This small molecule binds to this protein.
Small molecule (SMILES): CC(=O)N[C@@H]1[C@@H](O)[C@H](O)[C@@H](CO)O[C@H]1O

Binding-site contacts:
Ligand atom C5 contacts residue ASN135 of chain 1.A at 3.7 Å.
Ligand atom C8 contacts residue ASN135 of chain 1.A at 3.6 Å.
Ligand atom C3 contacts residue ASN135 of chain 1.A at 3.7 Å.
Ligand atom N2 contacts residue LYS149 of chain 1.A at 4.0 Å.
Ligand atom C8 contacts residue LYS149 of chain 1.A at 3.7 Å.
Ligand atom C2 contacts residue ASN135 of chain 1.A at 2.4 Å.
Ligand atom C7 contacts residue ASN135 of chain 1.A at 3.3 Å.
Ligand atom C1 contacts residue ASN135 of chain 1.A at 1.5 Å.
Ligand atom C7 contacts residue LYS149 of chain 1.A at 4.4 Å.
Ligand atom O5 contacts residue ASN135 of chain 1.A at 2.4 Å (h-bond).
Ligand atom O7 contacts residue THR134 of chain 1.A at 4.2 Å.
Ligand atom C8 contacts residue CYS133 of chain 1.A at 3.8 Å (hydrophobic).
Ligand atom O7 contacts residue ASN135 of chain 1.A at 3.4 Å (h-bond).
Ligand atom C8 contacts residue TYR193 of chain 1.A at 4.0 Å (hydrophobic).
Ligand atom N2 contacts residue ASN135 of chain 1.A at 2.9 Å (h-bond).
Ligand atom C8 contacts residue THR134 of chain 1.A at 3.5 Å.
Ligand atom C7 contacts residue THR134 of chain 1.A at 4.1 Å.
Ligand atom C4 contacts residue ASN135 of chain 1.A at 4.2 Å.

Sequence of chain 1.A:
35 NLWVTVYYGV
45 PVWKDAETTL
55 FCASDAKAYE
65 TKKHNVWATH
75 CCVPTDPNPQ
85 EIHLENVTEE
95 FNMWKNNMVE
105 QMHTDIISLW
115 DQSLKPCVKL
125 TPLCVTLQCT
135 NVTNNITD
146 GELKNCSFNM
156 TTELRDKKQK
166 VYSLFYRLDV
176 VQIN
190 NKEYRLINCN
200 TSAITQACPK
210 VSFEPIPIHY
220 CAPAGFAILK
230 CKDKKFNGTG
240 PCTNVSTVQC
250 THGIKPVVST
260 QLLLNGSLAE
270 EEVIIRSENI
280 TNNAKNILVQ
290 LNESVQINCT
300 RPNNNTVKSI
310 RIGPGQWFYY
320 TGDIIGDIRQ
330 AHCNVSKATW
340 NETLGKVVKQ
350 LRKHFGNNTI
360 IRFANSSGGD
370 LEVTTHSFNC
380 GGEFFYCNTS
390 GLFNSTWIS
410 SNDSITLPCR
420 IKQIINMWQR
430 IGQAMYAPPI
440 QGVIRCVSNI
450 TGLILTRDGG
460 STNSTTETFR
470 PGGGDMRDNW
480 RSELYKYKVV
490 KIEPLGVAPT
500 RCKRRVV